Binding-site contacts:
Ligand atom O3' contacts residue TYR19 of chain 40.B at 3.0 Å (h-bond).
Ligand atom P contacts residue THR17 of chain 36.B at 3.9 Å.
Ligand atom N6 contacts residue TYR58 of chain 38.B at 3.5 Å (h-bond).
Ligand atom N1 contacts residue TRP21 of chain 36.B at 3.8 Å.
Ligand atom O4 contacts residue TRP21 of chain 36.B at 3.4 Å.
Ligand atom O4' contacts residue ARG202 of chain 38.A at 3.9 Å.
Ligand atom O2' contacts residue ARG55 of chain 38.B at 3.8 Å.
Ligand atom C4' contacts residue TYR19 of chain 40.B at 3.8 Å (hydrophobic).
Ligand atom O2 contacts residue TYR58 of chain 38.B at 3.6 Å.
Ligand atom C2' contacts residue THR17 of chain 36.B at 3.7 Å.
Ligand atom OP2 contacts residue THR17 of chain 36.B at 3.5 Å.
Ligand atom C2 contacts residue ALA56 of chain 38.B at 3.8 Å (hydrophobic).
Ligand atom C2' contacts residue ARG55 of chain 38.B at 3.4 Å.
Ligand atom C5' contacts residue ARG202 of chain 38.A at 3.9 Å.
Ligand atom C2 contacts residue TRP21 of chain 36.B at 3.2 Å (hydrophobic).
Ligand atom OP1 contacts residue MET15 of chain 36.B at 3.1 Å.
Ligand atom O2 contacts residue TRP21 of chain 36.B at 2.9 Å.
Ligand atom OP1 contacts residue TYR19 of chain 40.B at 3.6 Å (h-bond).
Ligand atom O2' contacts residue TYR19 of chain 40.B at 3.7 Å.
Ligand atom O2' contacts residue CYS203 of chain 38.A at 3.3 Å (h-bond).
Ligand atom OP2 contacts residue ARG202 of chain 38.A at 3.6 Å.
Ligand atom P contacts residue TYR19 of chain 40.B at 4.0 Å.
Ligand atom N3 contacts residue ARG55 of chain 38.B at 3.2 Å (salt-bridge).
Ligand atom N1 contacts residue ALA56 of chain 38.B at 3.2 Å (h-bond).
Ligand atom O4' contacts residue ARG68 of chain 38.B at 3.0 Å (salt-bridge).
Ligand atom C1' contacts residue ARG68 of chain 38.B at 3.8 Å.
Ligand atom O2' contacts residue THR17 of chain 36.B at 2.8 Å.
Ligand atom N1 contacts residue TYR58 of chain 38.B at 3.5 Å.
Ligand atom N1 contacts residue ARG68 of chain 38.B at 3.9 Å.
Ligand atom C1' contacts residue TRP21 of chain 36.B at 3.9 Å (hydrophobic).
Ligand atom OP2 contacts residue ARG55 of chain 38.B at 2.9 Å (salt-bridge).
Ligand atom C2 contacts residue ARG55 of chain 38.B at 3.1 Å.
Ligand atom N3 contacts residue TRP21 of chain 36.B at 3.2 Å.
Ligand atom O2' contacts residue LEU41 of chain 38.B at 3.8 Å.
Ligand atom C2 contacts residue TYR58 of chain 38.B at 3.8 Å (hydrophobic).
Ligand atom O2' contacts residue ARG55 of chain 38.B at 3.1 Å (salt-bridge).
Ligand atom OP1 contacts residue THR17 of chain 36.B at 3.7 Å.
Ligand atom C6 contacts residue TYR58 of chain 38.B at 3.8 Å (hydrophobic).
Ligand atom C4 contacts residue TRP21 of chain 36.B at 3.7 Å (hydrophobic).
Ligand atom O2' contacts residue THR44 of chain 38.B at 3.9 Å.

Sequence of chain 38.A:
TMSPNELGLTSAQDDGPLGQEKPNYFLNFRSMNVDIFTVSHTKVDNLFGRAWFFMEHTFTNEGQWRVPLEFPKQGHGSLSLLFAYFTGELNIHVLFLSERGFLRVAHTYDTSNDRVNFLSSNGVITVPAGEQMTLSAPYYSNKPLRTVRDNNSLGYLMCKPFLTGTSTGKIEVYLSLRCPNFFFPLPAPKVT

The small molecule below binds the protein below.
Small molecule (SMILES): Nc1ncnc2c1ncn2[C@@H]1O[C@H](CO)[C@@H](O[P](=O)(O)OC[C@H]2O[C@@H](n3ccc(=O)[nH]c3=O)[C@H](O)[C@@H]2O[P](=O)(O)OC[C@H]2O[C@@H](n3ccc(=O)[nH]c3=O)[C@H](O)[C@@H]2O[P](=O)(O)OC[C@H]2O[C@@H](n3ccc(=O)[nH]c3=O)[C@H](O)[C@@H]2O[P](=O)(O)OC[C@H]2O[C@@H](n3ccc(=O)[nH]c3=O)[C@H](O)[C@@H]2O[P](=O)(O)OC[C@H]2O[C@@H](n3ccc(=O)[nH]c3=O)[C@H](O)[C@@H]2O)[C@H]1O

Sequence of chain 40.B:
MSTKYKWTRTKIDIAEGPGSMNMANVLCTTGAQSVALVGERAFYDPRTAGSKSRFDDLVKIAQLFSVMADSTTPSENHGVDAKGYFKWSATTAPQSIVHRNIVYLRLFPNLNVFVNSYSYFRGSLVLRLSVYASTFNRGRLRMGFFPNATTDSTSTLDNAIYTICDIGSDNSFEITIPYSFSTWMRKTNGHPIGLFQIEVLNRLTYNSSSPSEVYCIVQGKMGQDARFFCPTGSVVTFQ

Sequence of chain 38.B:
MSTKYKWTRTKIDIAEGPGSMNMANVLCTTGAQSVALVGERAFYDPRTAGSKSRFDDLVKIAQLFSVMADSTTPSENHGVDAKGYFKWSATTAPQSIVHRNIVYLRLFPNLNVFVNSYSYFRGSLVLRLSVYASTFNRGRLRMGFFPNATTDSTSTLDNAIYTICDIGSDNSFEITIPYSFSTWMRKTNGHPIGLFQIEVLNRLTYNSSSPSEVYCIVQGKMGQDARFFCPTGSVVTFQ

Sequence of chain 36.B:
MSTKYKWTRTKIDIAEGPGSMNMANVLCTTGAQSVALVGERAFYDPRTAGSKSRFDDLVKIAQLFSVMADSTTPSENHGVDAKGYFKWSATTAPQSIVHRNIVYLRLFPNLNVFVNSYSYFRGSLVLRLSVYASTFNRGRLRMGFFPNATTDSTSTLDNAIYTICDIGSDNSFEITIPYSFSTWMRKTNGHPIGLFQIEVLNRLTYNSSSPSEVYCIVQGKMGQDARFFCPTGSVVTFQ